Binding-site contacts:
Ligand atom O7 contacts residue ASN369 of chain 1.B at 2.6 Å (h-bond).
Ligand atom C8 contacts residue ASN369 of chain 1.B at 4.3 Å.
Ligand atom C8 contacts residue SER367 of chain 1.B at 3.9 Å.
Ligand atom C2 contacts residue ASN369 of chain 1.B at 2.4 Å.
Ligand atom O5 contacts residue ASN369 of chain 1.B at 2.3 Å (h-bond).
Ligand atom O7 contacts residue SER396 of chain 1.B at 2.5 Å (h-bond).
Ligand atom C8 contacts residue GLU398 of chain 1.B at 3.6 Å.
Ligand atom C7 contacts residue ASN369 of chain 1.B at 3.0 Å.
Ligand atom C3 contacts residue ASN369 of chain 1.B at 3.8 Å.
Ligand atom C1 contacts residue ASN369 of chain 1.B at 1.4 Å.
Ligand atom N2 contacts residue ASN369 of chain 1.B at 3.0 Å (h-bond).
Ligand atom N2 contacts residue SER396 of chain 1.B at 4.5 Å.
Ligand atom C6 contacts residue PRO379 of chain 1.B at 4.4 Å (hydrophobic).
Ligand atom C7 contacts residue SER396 of chain 1.B at 3.2 Å.
Ligand atom O6 contacts residue PRO379 of chain 1.B at 3.4 Å.
Ligand atom C8 contacts residue SER396 of chain 1.B at 3.3 Å.
Ligand atom O5 contacts residue PRO379 of chain 1.B at 4.3 Å.
Ligand atom C8 contacts residue ILE397 of chain 1.B at 3.6 Å (hydrophobic).
Ligand atom C5 contacts residue ASN369 of chain 1.B at 3.6 Å.
Ligand atom C4 contacts residue ASN369 of chain 1.B at 4.2 Å.

A protein and the small-molecule ligand that binds it are described below.
Small molecule (SMILES): CC(=O)N[C@H]1[C@H](O[C@H]2[C@H](O)[C@@H](NC(C)=O)CO[C@@H]2CO)O[C@H](CO)[C@@H](O)[C@@H]1O

Sequence of chain 1.B:
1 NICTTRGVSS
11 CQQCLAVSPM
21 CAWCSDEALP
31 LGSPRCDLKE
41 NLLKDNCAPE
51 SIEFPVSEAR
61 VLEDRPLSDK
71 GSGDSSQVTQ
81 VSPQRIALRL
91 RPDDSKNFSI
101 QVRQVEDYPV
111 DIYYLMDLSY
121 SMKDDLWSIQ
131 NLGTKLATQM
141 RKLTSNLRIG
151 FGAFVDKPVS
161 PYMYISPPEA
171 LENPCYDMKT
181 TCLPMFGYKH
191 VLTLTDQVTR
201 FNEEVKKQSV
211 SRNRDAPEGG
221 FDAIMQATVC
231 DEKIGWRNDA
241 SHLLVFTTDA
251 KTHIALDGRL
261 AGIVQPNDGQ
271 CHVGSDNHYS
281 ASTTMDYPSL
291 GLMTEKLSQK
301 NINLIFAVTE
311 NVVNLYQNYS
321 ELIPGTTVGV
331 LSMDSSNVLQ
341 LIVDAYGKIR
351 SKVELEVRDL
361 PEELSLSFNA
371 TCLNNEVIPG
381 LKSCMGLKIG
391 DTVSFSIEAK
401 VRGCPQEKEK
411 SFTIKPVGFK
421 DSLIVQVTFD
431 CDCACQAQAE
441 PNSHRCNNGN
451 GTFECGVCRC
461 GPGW